Binding-site contacts:
Ligand atom C3 contacts residue TRP467 of chain 1.A at 3.4 Å (hydrophobic).
Ligand atom C6 contacts residue TYR365 of chain 1.A at 3.6 Å (hydrophobic).
Ligand atom O3 contacts residue HIS311 of chain 1.A at 3.4 Å (h-bond).
Ligand atom O2 contacts residue GLU254 of chain 1.A at 3.5 Å (salt-bridge).
Ligand atom C4 contacts residue PHE558 of chain 1.A at 3.6 Å (hydrophobic).
Ligand atom O6B contacts residue TYR555 of chain 1.A at 3.6 Å.
Ligand atom O6A contacts residue ARG314 of chain 1.A at 3.3 Å (salt-bridge).
Ligand atom C6 contacts residue HIS311 of chain 1.A at 3.6 Å.
Ligand atom C6 contacts residue ARG314 of chain 1.A at 3.6 Å.
Ligand atom O3 contacts residue SER418 of chain 1.A at 3.4 Å.
Ligand atom O6B contacts residue TYR365 of chain 1.A at 3.2 Å.
Ligand atom O4 contacts residue HIS311 of chain 1.A at 3.3 Å (h-bond).
Ligand atom O2 contacts residue HIS311 of chain 1.A at 3.2 Å (h-bond).
Ligand atom O6A contacts residue TYR202 of chain 1.A at 2.8 Å (h-bond).
Ligand atom C4 contacts residue SER418 of chain 1.A at 3.6 Å.
Ligand atom O6A contacts residue ARG193 of chain 1.A at 3.6 Å.
Ligand atom O2 contacts residue SER530 of chain 1.A at 3.4 Å (h-bond).
Ligand atom O6A contacts residue ARG199 of chain 1.A at 2.9 Å (salt-bridge).
Ligand atom O6A contacts residue PHE462 of chain 1.A at 3.2 Å.
Ligand atom O6B contacts residue ARG199 of chain 1.A at 3.1 Å (salt-bridge).
Ligand atom C5 contacts residue HIS311 of chain 1.A at 3.3 Å.
Ligand atom O5 contacts residue TYR365 of chain 1.A at 3.0 Å (h-bond).
Ligand atom O2 contacts residue SER418 of chain 1.A at 3.4 Å.
Ligand atom O6A contacts residue PHE558 of chain 1.A at 3.3 Å.
Ligand atom O3 contacts residue TYR463 of chain 1.A at 3.5 Å.
Ligand atom O3 contacts residue TRP198 of chain 1.A at 2.5 Å.
Ligand atom O6A contacts residue HIS311 of chain 1.A at 3.0 Å.
Ligand atom C1 contacts residue PHE558 of chain 1.A at 3.6 Å (hydrophobic).
Ligand atom O6B contacts residue HIS311 of chain 1.A at 3.6 Å.
Ligand atom C6 contacts residue ARG199 of chain 1.A at 3.3 Å.
Ligand atom O6A contacts residue SER310 of chain 1.A at 2.9 Å (h-bond).
Ligand atom C5 contacts residue PHE558 of chain 1.A at 3.5 Å (hydrophobic).
Ligand atom O2 contacts residue HIS364 of chain 1.A at 2.8 Å (h-bond).
Ligand atom C6 contacts residue TRP198 of chain 1.A at 3.6 Å (hydrophobic).
Ligand atom O3 contacts residue SER310 of chain 1.A at 3.0 Å (h-bond).
Ligand atom C4 contacts residue TRP467 of chain 1.A at 3.4 Å (hydrophobic).
Ligand atom O5 contacts residue TYR555 of chain 1.A at 3.3 Å (h-bond).
Ligand atom O3 contacts residue HIS364 of chain 1.A at 3.5 Å (h-bond).
Ligand atom O2 contacts residue TRP198 of chain 1.A at 3.6 Å.
Ligand atom O6B contacts residue TRP198 of chain 1.A at 3.1 Å.

The small molecule below binds the protein below.
Small molecule (SMILES): O=C(O)C1=C[C@H](O)[C@H](O)[C@H](O[C@H]2[C@H](O)[C@H](O)[C@H](O[C@H]3[C@H](O)[C@H](O)[C@H](O)O[C@H]3C(=O)O)O[C@H]2C(=O)O)O1

Sequence of chain 1.A:
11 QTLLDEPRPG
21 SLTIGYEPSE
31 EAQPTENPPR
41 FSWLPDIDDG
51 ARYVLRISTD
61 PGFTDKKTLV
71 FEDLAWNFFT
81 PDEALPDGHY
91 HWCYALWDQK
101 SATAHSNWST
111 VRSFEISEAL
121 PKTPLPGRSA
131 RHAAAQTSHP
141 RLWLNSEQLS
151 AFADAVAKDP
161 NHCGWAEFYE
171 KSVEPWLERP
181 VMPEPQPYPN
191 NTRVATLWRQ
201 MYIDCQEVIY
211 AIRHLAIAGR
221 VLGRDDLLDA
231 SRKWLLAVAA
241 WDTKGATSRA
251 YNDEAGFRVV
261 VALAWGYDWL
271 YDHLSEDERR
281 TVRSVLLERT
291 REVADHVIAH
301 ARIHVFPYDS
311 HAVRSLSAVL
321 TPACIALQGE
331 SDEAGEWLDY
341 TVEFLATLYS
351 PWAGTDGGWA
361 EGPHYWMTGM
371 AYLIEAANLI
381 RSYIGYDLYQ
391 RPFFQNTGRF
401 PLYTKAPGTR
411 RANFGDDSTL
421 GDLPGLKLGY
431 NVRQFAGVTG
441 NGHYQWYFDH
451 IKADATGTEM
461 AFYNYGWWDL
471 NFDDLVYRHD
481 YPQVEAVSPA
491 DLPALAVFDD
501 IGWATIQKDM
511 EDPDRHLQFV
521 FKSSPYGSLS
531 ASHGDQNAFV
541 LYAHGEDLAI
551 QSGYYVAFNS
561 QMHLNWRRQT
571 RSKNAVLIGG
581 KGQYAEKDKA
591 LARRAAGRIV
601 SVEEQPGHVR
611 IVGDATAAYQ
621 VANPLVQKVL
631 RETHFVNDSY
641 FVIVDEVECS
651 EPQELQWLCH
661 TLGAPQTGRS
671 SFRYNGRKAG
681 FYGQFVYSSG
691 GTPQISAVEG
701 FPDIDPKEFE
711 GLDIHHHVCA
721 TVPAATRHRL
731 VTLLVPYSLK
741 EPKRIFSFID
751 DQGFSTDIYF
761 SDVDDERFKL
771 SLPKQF